Sequence of chain 1.A:
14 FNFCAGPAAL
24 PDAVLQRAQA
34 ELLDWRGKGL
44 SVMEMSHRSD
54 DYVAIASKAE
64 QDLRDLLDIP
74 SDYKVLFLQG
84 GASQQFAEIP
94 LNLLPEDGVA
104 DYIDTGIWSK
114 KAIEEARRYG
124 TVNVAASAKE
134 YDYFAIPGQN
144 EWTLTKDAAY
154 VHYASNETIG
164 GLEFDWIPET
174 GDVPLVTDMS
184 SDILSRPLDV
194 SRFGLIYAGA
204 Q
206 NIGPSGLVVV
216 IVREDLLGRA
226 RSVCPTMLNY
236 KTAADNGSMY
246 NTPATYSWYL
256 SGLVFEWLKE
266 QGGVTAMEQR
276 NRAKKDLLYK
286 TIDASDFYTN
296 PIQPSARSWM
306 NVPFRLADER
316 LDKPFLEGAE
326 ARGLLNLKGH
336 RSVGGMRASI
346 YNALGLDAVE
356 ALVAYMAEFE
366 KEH

Binding-site contacts:
Ligand atom OXT contacts residue LEU28 of chain 1.A at 3.9 Å.
Ligand atom N contacts residue ASP25 of chain 1.A at 4.1 Å.
Ligand atom OXT contacts residue GLU47 of chain 1.B at 3.0 Å (salt-bridge).
Ligand atom CD contacts residue GLY42 of chain 1.B at 4.3 Å.
Ligand atom CG contacts residue GLY42 of chain 1.B at 4.4 Å.
Ligand atom CB contacts residue GLY42 of chain 1.B at 3.5 Å.
Ligand atom O contacts residue LEU28 of chain 1.A at 3.9 Å.
Ligand atom OXT contacts residue LEU36 of chain 1.B at 3.4 Å (h-bond).
Ligand atom OXT contacts residue SER44 of chain 1.B at 4.1 Å.
Ligand atom C contacts residue ASP25 of chain 1.A at 3.6 Å.
Ligand atom OXT contacts residue LEU43 of chain 1.B at 4.3 Å.
Ligand atom OE2 contacts residue GLY42 of chain 1.B at 3.7 Å.
Ligand atom O contacts residue GLU47 of chain 1.B at 3.4 Å (salt-bridge).
Ligand atom O contacts residue ASP25 of chain 1.A at 2.9 Å (salt-bridge).
Ligand atom CD contacts residue PHE14 of chain 1.A at 4.4 Å (hydrophobic).
Ligand atom C contacts residue LEU36 of chain 1.B at 4.3 Å (hydrophobic).
Ligand atom C contacts residue GLU47 of chain 1.B at 3.9 Å.
Ligand atom C contacts residue LEU28 of chain 1.A at 4.3 Å (hydrophobic).
Ligand atom OE1 contacts residue PHE14 of chain 1.A at 3.4 Å (h-bond).
Ligand atom O contacts residue LEU23 of chain 1.A at 3.7 Å.
Ligand atom N contacts residue LEU36 of chain 1.B at 4.1 Å.
Ligand atom OXT contacts residue GLY42 of chain 1.B at 4.0 Å.
Ligand atom CA contacts residue ASP25 of chain 1.A at 3.4 Å.
Ligand atom CB contacts residue ASP25 of chain 1.A at 4.5 Å.

A small-molecule ligand and the protein it binds are described below.
Small molecule (SMILES): N[C@@H](CCC(=O)O)C(=O)O

Sequence of chain 1.B:
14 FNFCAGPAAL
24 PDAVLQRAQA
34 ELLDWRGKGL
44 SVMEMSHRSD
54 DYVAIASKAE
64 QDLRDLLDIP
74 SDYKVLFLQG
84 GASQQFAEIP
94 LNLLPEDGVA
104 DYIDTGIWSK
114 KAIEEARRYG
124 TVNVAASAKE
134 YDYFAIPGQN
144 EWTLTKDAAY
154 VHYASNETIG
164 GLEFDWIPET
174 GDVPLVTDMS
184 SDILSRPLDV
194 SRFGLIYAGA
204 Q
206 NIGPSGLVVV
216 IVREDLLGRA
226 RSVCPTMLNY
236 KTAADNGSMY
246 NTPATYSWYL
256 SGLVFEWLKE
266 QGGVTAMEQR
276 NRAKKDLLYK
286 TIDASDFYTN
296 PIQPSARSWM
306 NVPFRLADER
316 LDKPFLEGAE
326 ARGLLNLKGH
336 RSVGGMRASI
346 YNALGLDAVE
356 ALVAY